Sequence of chain 1.B:
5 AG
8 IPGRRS

Binding-site contacts:
Ligand atom C20 contacts residue GLY10 of chain 1.B at 3.2 Å.
Ligand atom C12 contacts residue ILE173 of chain 1.A at 3.6 Å (hydrophobic).
Ligand atom C02 contacts residue ILE8 of chain 1.B at 4.0 Å (hydrophobic).
Ligand atom C22 contacts residue PRO9 of chain 1.B at 3.9 Å (hydrophobic).
Ligand atom C09 contacts residue ILE173 of chain 1.A at 3.2 Å (hydrophobic).
Ligand atom C18 contacts residue ARG12 of chain 1.B at 3.6 Å.
Ligand atom CL1 contacts residue ILE224 of chain 1.A at 3.7 Å.
Ligand atom C05 contacts residue ARG12 of chain 1.B at 3.9 Å.
Ligand atom C19 contacts residue GLY10 of chain 1.B at 3.1 Å.
Ligand atom CL1 contacts residue ILE8 of chain 1.B at 3.9 Å.
Ligand atom C02 contacts residue ARG12 of chain 1.B at 4.0 Å.
Ligand atom C20 contacts residue PRO9 of chain 1.B at 3.5 Å (hydrophobic).
Ligand atom C11 contacts residue ILE173 of chain 1.A at 3.6 Å (hydrophobic).
Ligand atom C19 contacts residue ARG11 of chain 1.B at 3.9 Å.
Ligand atom C11 contacts residue LYS127 of chain 1.A at 3.8 Å.
Ligand atom C19 contacts residue PEG1 of chain 1.G at 3.3 Å.
Ligand atom C14 contacts residue PRO172 of chain 1.A at 3.4 Å (hydrophobic).
Ligand atom C12 contacts residue LYS127 of chain 1.A at 2.5 Å.
Ligand atom C15 contacts residue LYS127 of chain 1.A at 1.4 Å.
Ligand atom C13 contacts residue PRO172 of chain 1.A at 3.3 Å (hydrophobic).
Ligand atom C10 contacts residue PHE124 of chain 1.A at 3.9 Å (hydrophobic).
Ligand atom C13 contacts residue ILE173 of chain 1.A at 3.5 Å (hydrophobic).
Ligand atom C04 contacts residue ARG12 of chain 1.B at 3.8 Å.
Ligand atom C15 contacts residue ILE8 of chain 1.B at 3.9 Å (hydrophobic).
Ligand atom O17 contacts residue PRO172 of chain 1.A at 3.1 Å.
Ligand atom N06 contacts residue ARG12 of chain 1.B at 3.8 Å.
Ligand atom C10 contacts residue ASN47 of chain 1.A at 3.4 Å.
Ligand atom C18 contacts residue ASN47 of chain 1.A at 3.8 Å.
Ligand atom C11 contacts residue PHE124 of chain 1.A at 3.6 Å (hydrophobic).
Ligand atom C14 contacts residue ILE173 of chain 1.A at 3.3 Å (hydrophobic).
Ligand atom C11 contacts residue ASN47 of chain 1.A at 4.0 Å.
Ligand atom O08 contacts residue ASN47 of chain 1.A at 3.4 Å (h-bond).
Ligand atom C18 contacts residue PEG1 of chain 1.G at 3.2 Å.
Ligand atom C02 contacts residue ILE224 of chain 1.A at 4.0 Å (hydrophobic).
Ligand atom C03 contacts residue ILE224 of chain 1.A at 3.8 Å (hydrophobic).
Ligand atom C03 contacts residue ARG12 of chain 1.B at 3.9 Å.
Ligand atom C22 contacts residue ARG12 of chain 1.B at 4.0 Å.
Ligand atom C10 contacts residue ILE173 of chain 1.A at 3.4 Å (hydrophobic).
Ligand atom C20 contacts residue ARG11 of chain 1.B at 4.0 Å.
Ligand atom C13 contacts residue LYS127 of chain 1.A at 3.0 Å.

This protein binds this small molecule.
Small molecule (SMILES): O=Cc1ccc(S(=O)(=O)N2CCCc3cc(Cl)ccc32)cc1

Sequence of chain 1.A:
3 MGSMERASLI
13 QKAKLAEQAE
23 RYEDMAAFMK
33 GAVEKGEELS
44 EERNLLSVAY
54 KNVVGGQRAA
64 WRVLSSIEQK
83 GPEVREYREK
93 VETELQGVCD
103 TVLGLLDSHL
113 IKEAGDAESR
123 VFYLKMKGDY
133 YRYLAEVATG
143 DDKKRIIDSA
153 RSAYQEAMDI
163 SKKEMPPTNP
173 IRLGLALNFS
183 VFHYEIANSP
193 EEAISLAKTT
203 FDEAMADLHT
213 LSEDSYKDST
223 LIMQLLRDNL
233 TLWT